Binding-site contacts:
Ligand atom O6 contacts residue ASN114 of chain 1.A at 4.4 Å.
Ligand atom O7 contacts residue ASN114 of chain 1.A at 4.0 Å.
Ligand atom N2 contacts residue TYR82 of chain 1.A at 4.3 Å.
Ligand atom O3 contacts residue TYR82 of chain 1.A at 4.3 Å.
Ligand atom C7 contacts residue ASN83 of chain 1.A at 3.8 Å.
Ligand atom N2 contacts residue ASN83 of chain 1.A at 3.1 Å (h-bond).
Ligand atom C3 contacts residue ASN114 of chain 1.A at 3.8 Å.
Ligand atom C2 contacts residue ASN83 of chain 1.A at 4.2 Å.
Ligand atom C4 contacts residue ASN114 of chain 1.A at 4.2 Å.
Ligand atom C1 contacts residue ASN114 of chain 1.A at 1.4 Å.
Ligand atom O5 contacts residue ASN114 of chain 1.A at 2.3 Å (h-bond).
Ligand atom N2 contacts residue ASN114 of chain 1.A at 3.0 Å (h-bond).
Ligand atom C7 contacts residue ASN114 of chain 1.A at 3.7 Å.
Ligand atom C2 contacts residue SER95 of chain 1.A at 4.2 Å.
Ligand atom C8 contacts residue ASN83 of chain 1.A at 3.4 Å.
Ligand atom C2 contacts residue ASN114 of chain 1.A at 2.4 Å.
Ligand atom C1 contacts residue SER95 of chain 1.A at 4.2 Å.
Ligand atom C5 contacts residue ASN114 of chain 1.A at 3.6 Å.
Ligand atom O3 contacts residue HIS64 of chain 1.A at 3.9 Å.
Ligand atom C2 contacts residue TYR82 of chain 1.A at 4.2 Å (hydrophobic).

Sequence of chain 1.A:
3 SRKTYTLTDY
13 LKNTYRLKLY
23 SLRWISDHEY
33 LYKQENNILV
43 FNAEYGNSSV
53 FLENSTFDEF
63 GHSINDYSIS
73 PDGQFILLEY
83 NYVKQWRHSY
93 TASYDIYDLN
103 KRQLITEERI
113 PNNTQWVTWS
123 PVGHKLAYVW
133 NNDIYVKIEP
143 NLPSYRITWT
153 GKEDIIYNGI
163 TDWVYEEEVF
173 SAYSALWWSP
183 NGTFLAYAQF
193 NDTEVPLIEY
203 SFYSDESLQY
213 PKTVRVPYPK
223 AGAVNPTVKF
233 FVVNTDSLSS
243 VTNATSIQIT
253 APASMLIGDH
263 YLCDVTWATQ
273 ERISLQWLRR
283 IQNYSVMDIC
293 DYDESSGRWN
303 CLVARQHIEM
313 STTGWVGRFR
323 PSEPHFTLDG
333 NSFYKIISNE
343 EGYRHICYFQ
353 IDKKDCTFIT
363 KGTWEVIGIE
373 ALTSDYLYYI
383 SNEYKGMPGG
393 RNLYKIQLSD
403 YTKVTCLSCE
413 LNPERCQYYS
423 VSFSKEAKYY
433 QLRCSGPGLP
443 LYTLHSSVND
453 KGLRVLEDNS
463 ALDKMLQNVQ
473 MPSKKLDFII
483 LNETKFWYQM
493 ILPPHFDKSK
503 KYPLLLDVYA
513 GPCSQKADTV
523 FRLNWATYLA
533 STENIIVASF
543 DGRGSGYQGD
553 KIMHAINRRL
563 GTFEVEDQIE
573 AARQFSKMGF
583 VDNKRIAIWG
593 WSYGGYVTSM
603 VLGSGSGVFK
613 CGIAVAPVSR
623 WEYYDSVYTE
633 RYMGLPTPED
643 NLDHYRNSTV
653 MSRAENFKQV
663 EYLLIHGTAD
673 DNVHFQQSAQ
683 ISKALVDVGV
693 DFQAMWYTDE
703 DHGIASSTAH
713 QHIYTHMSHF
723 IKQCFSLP

A small-molecule ligand and the protein it binds are described below.
Small molecule (SMILES): CC(=O)N[C@@H]1[C@@H](O)[C@H](O)[C@@H](CO)O[C@H]1O